A protein and the small-molecule ligand that binds it are described below.
Small molecule (SMILES): CC(C)C[C@@H](C=O)NC(=O)[C@H](CCCN=C(N)N)NC(=O)[C@H](CCC(N)=O)NC(=O)[C@H](Cc1ccc(O)cc1)NC(=O)[C@@H](N)CC(=O)O

Sequence of chain 1.H:
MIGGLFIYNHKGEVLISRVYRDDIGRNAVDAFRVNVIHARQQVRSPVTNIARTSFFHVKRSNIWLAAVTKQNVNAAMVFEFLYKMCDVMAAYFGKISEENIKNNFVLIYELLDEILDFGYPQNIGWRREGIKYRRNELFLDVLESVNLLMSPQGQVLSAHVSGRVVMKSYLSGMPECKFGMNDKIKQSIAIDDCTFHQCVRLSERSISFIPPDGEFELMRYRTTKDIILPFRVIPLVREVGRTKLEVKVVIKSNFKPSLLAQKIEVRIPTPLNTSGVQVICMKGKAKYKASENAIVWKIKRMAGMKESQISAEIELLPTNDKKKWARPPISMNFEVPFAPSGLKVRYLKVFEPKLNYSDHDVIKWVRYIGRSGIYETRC

Binding-site contacts:
Ligand atom CD contacts residue LYS420 of chain 1.H at 4.0 Å.
Ligand atom O contacts residue VAL422 of chain 1.H at 2.6 Å (h-bond).
Ligand atom C contacts residue VAL422 of chain 1.H at 3.1 Å (hydrophobic).
Ligand atom O contacts residue TRP421 of chain 1.H at 3.7 Å.
Ligand atom C contacts residue ARG423 of chain 1.H at 2.9 Å.
Ligand atom CD1 contacts residue VAL422 of chain 1.H at 3.4 Å (hydrophobic).
Ligand atom NE contacts residue LYS420 of chain 1.H at 3.5 Å (salt-bridge).
Ligand atom N contacts residue VAL422 of chain 1.H at 1.9 Å (h-bond).
Ligand atom O contacts residue TYR424 of chain 1.H at 3.9 Å.
Ligand atom CZ contacts residue LEU175 of chain 1.H at 3.6 Å (hydrophobic).
Ligand atom CB contacts residue VAL422 of chain 1.H at 4.0 Å (hydrophobic).
Ligand atom C contacts residue VAL422 of chain 1.H at 2.8 Å (hydrophobic).
Ligand atom CB contacts residue VAL422 of chain 1.H at 3.7 Å (hydrophobic).
Ligand atom CZ contacts residue PHE174 of chain 1.H at 3.9 Å (hydrophobic).
Ligand atom CE1 contacts residue ARG423 of chain 1.H at 3.7 Å.
Ligand atom OH contacts residue LEU175 of chain 1.H at 3.8 Å.
Ligand atom CB contacts residue VAL422 of chain 1.H at 3.5 Å (hydrophobic).
Ligand atom N contacts residue LYS420 of chain 1.H at 3.2 Å (salt-bridge).
Ligand atom CA contacts residue LYS420 of chain 1.H at 4.0 Å.
Ligand atom CD1 contacts residue LEU175 of chain 1.H at 3.1 Å (hydrophobic).
Ligand atom CA contacts residue VAL422 of chain 1.H at 2.9 Å (hydrophobic).
Ligand atom OH contacts residue PHE174 of chain 1.H at 3.7 Å.
Ligand atom CA contacts residue ARG423 of chain 1.H at 2.8 Å.
Ligand atom CD1 contacts residue TRP421 of chain 1.H at 4.1 Å (hydrophobic).
Ligand atom C contacts residue ARG423 of chain 1.H at 4.0 Å.
Ligand atom C contacts residue LYS420 of chain 1.H at 4.1 Å.
Ligand atom N contacts residue ARG423 of chain 1.H at 4.0 Å.
Ligand atom CG contacts residue ARG423 of chain 1.H at 3.5 Å.
Ligand atom CA contacts residue VAL422 of chain 1.H at 2.9 Å (hydrophobic).
Ligand atom N contacts residue ARG423 of chain 1.H at 3.0 Å.
Ligand atom CE1 contacts residue LEU175 of chain 1.H at 2.5 Å (hydrophobic).
Ligand atom CA contacts residue ARG423 of chain 1.H at 4.0 Å.
Ligand atom OH contacts residue ASP176 of chain 1.H at 4.0 Å.
Ligand atom O contacts residue VAL422 of chain 1.H at 4.0 Å.
Ligand atom CD1 contacts residue ARG423 of chain 1.H at 3.1 Å.
Ligand atom CB contacts residue ARG423 of chain 1.H at 3.7 Å.
Ligand atom CE1 contacts residue ASP176 of chain 1.H at 4.1 Å.
Ligand atom O contacts residue ARG423 of chain 1.H at 2.5 Å.
Ligand atom CB contacts residue LYS420 of chain 1.H at 4.1 Å.
Ligand atom O contacts residue VAL422 of chain 1.H at 3.9 Å.